Sequence of chain 1.A:
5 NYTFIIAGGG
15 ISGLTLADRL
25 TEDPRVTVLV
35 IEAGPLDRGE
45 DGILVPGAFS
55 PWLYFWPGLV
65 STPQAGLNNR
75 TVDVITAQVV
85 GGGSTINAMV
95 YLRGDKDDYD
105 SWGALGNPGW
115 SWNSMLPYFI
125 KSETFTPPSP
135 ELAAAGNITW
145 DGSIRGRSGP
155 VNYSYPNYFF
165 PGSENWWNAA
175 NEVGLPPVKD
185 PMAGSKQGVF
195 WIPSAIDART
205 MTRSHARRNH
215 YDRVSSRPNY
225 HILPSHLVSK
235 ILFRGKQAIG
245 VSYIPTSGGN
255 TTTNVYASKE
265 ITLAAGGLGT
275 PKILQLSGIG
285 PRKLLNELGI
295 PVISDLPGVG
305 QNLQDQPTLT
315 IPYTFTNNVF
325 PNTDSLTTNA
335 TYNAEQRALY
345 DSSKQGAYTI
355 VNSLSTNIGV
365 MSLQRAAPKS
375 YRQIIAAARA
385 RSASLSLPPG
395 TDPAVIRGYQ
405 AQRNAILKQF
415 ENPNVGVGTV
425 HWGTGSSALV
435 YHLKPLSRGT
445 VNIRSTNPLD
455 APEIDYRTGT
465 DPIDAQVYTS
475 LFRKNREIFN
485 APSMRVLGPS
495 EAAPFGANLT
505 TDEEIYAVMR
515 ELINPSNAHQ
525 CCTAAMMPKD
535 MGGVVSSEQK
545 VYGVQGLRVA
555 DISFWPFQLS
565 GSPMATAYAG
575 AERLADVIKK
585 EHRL

This protein binds this small molecule.
Small molecule (SMILES): CC(=O)N[C@@H]1[C@@H](O)[C@H](O)[C@@H](CO)O[C@H]1O

Binding-site contacts:
Ligand atom O7 contacts residue ASN73 of chain 1.A at 3.6 Å.
Ligand atom C7 contacts residue ASN73 of chain 1.A at 3.5 Å.
Ligand atom C4 contacts residue ASN73 of chain 1.A at 4.2 Å.
Ligand atom N2 contacts residue ASN73 of chain 1.A at 3.0 Å (h-bond).
Ligand atom C7 contacts residue ASN72 of chain 1.A at 4.5 Å.
Ligand atom C2 contacts residue ASN73 of chain 1.A at 2.5 Å.
Ligand atom C1 contacts residue ASN73 of chain 1.A at 1.4 Å.
Ligand atom O5 contacts residue ASN73 of chain 1.A at 2.3 Å (h-bond).
Ligand atom C5 contacts residue ASN73 of chain 1.A at 3.6 Å.
Ligand atom C3 contacts residue ASN73 of chain 1.A at 3.8 Å.
Ligand atom C8 contacts residue ASN72 of chain 1.A at 3.7 Å.